This protein binds this small molecule.
Small molecule (SMILES): CC(=O)N[C@@H]1[C@@H](O)[C@H](O)[C@@H](CO)O[C@H]1O

Sequence of chain 1.B:
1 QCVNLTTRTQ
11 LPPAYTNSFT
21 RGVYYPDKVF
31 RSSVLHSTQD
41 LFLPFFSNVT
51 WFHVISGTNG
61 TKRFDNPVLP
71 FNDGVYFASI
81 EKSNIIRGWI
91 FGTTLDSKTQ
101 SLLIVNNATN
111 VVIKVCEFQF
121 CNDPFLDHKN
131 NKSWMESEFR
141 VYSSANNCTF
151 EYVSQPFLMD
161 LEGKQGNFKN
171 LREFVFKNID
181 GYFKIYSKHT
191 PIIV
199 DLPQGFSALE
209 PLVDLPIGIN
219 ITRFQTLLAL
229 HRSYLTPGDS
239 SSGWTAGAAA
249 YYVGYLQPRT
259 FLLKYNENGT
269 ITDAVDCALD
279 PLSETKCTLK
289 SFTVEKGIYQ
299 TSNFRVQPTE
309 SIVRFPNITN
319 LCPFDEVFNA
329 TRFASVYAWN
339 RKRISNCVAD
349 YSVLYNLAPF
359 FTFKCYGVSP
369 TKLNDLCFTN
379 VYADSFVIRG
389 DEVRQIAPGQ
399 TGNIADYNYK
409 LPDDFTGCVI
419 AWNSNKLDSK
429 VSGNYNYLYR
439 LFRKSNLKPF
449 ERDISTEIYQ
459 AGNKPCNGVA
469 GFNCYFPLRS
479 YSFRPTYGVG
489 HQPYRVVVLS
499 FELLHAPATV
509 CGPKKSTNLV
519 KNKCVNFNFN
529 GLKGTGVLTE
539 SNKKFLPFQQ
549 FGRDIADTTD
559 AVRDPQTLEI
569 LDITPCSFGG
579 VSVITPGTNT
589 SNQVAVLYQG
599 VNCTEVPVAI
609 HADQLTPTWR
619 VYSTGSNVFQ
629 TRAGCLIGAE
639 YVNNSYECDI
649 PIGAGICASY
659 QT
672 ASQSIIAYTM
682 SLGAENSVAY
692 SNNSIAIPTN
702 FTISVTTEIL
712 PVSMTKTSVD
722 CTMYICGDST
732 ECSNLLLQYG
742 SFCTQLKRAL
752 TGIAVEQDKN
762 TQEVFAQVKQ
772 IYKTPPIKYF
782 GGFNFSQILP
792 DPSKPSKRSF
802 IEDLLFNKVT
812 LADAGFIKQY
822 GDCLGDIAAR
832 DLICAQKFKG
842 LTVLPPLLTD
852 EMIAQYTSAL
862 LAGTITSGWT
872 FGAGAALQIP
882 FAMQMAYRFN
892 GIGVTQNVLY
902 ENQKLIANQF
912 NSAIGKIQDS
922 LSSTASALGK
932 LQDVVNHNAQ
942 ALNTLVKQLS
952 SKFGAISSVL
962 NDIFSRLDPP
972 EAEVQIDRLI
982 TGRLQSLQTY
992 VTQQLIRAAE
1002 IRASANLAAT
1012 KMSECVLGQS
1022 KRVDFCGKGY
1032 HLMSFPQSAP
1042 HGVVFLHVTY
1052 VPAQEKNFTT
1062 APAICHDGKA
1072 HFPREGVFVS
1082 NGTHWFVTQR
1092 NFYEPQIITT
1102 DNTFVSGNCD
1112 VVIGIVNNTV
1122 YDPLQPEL

Binding-site contacts:
Ligand atom O7 contacts residue ILE818 of chain 1.B at 3.9 Å.
Ligand atom O7 contacts residue GLN820 of chain 1.B at 3.9 Å.
Ligand atom C7 contacts residue GLN820 of chain 1.B at 3.7 Å.
Ligand atom C7 contacts residue ASN600 of chain 1.A at 4.0 Å.
Ligand atom C8 contacts residue GLN628 of chain 1.A at 4.2 Å.
Ligand atom C5 contacts residue ASN600 of chain 1.A at 3.6 Å.
Ligand atom C7 contacts residue ILE818 of chain 1.B at 4.2 Å (hydrophobic).
Ligand atom O6 contacts residue ASN600 of chain 1.A at 4.4 Å.
Ligand atom N2 contacts residue GLN820 of chain 1.B at 4.4 Å.
Ligand atom C8 contacts residue GLN820 of chain 1.B at 3.5 Å.
Ligand atom C3 contacts residue ASN600 of chain 1.A at 3.8 Å.
Ligand atom C8 contacts residue ILE818 of chain 1.B at 3.7 Å (hydrophobic).
Ligand atom C2 contacts residue ASN600 of chain 1.A at 2.5 Å.
Ligand atom N2 contacts residue ASN600 of chain 1.A at 3.0 Å (h-bond).
Ligand atom O5 contacts residue ASN600 of chain 1.A at 2.3 Å (h-bond).
Ligand atom C1 contacts residue ASN600 of chain 1.A at 1.4 Å.
Ligand atom N2 contacts residue GLN628 of chain 1.A at 4.2 Å.
Ligand atom C4 contacts residue ASN600 of chain 1.A at 4.2 Å.

Sequence of chain 1.A:
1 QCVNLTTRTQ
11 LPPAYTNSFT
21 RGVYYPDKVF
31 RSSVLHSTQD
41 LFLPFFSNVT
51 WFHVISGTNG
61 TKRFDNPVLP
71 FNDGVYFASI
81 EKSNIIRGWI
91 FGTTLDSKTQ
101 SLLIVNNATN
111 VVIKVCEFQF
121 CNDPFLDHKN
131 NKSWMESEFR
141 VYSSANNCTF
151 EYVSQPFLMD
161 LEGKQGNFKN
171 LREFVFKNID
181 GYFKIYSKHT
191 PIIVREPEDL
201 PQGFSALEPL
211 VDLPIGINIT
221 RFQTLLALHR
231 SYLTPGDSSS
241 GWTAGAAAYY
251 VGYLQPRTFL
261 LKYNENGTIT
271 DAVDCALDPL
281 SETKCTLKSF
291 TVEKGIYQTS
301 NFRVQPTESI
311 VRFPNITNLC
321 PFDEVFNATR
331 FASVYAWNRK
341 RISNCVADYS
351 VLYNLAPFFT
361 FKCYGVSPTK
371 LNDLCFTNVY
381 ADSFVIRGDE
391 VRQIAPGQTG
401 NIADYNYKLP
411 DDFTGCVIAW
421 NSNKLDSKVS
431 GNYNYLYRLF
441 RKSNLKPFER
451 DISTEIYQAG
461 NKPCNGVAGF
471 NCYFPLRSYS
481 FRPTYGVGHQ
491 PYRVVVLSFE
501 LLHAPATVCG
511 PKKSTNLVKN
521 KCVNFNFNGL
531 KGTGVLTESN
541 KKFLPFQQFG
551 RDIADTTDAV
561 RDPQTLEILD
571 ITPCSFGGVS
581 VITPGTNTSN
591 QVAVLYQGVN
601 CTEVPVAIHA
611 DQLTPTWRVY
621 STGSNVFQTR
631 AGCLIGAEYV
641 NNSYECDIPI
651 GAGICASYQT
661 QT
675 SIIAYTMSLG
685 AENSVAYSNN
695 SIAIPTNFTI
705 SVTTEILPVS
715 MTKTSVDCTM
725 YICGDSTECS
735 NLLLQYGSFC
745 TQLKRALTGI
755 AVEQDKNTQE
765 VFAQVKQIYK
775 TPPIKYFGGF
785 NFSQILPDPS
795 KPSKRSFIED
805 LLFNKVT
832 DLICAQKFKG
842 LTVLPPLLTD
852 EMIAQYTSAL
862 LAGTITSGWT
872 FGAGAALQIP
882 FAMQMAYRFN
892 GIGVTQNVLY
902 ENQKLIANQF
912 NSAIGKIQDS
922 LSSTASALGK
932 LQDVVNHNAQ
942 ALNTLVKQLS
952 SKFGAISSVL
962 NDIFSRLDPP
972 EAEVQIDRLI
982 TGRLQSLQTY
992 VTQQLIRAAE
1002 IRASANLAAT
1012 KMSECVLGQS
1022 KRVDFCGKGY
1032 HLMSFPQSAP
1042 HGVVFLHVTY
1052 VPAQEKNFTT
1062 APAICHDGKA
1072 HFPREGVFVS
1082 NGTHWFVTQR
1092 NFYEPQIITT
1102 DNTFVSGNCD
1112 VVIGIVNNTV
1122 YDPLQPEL